Sequence of chain 12.C:
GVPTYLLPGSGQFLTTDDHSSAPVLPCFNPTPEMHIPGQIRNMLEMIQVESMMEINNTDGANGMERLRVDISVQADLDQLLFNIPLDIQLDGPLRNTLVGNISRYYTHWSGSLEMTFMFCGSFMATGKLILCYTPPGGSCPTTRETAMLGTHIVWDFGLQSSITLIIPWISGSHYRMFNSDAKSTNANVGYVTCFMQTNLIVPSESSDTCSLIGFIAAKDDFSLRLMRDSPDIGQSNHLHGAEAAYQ

A small-molecule ligand and the protein it binds are described below.
Small molecule (SMILES): CC(=O)N[C@@H]1[C@@H](O)[C@H](O[C@@H]2O[C@H](CO)[C@H](O)[C@H](O[C@]3(C(=O)O)C[C@H](O)[C@@H](NC(C)=O)[C@H]([C@H](O)[C@H](O)CO)O3)[C@H]2O)[C@@H](CO)O[C@H]1O

Binding-site contacts:
Ligand atom C5 contacts residue ASN275 of chain 12.A at 3.5 Å.
Ligand atom C10 contacts residue PRO231 of chain 12.C at 3.8 Å (hydrophobic).
Ligand atom O2 contacts residue GLY282 of chain 12.A at 3.8 Å.
Ligand atom C6 contacts residue ALA273 of chain 12.A at 3.8 Å (hydrophobic).
Ligand atom O10 contacts residue ASN275 of chain 12.A at 3.0 Å (h-bond).
Ligand atom C5 contacts residue ASN283 of chain 12.A at 3.8 Å.
Ligand atom C11 contacts residue ILE233 of chain 12.C at 3.6 Å (hydrophobic).
Ligand atom C11 contacts residue PRO231 of chain 12.C at 3.5 Å (hydrophobic).
Ligand atom O4 contacts residue PRO231 of chain 12.C at 3.9 Å.
Ligand atom O2 contacts residue ASP91 of chain 12.C at 2.5 Å (salt-bridge).
Ligand atom C4 contacts residue PRO231 of chain 12.C at 3.6 Å (hydrophobic).
Ligand atom O3 contacts residue ASP91 of chain 12.C at 3.5 Å.
Ligand atom C6 contacts residue ASN283 of chain 12.A at 3.8 Å.
Ligand atom O1B contacts residue ARG104 of chain 12.C at 3.0 Å (salt-bridge).
Ligand atom O10 contacts residue ARG270 of chain 12.A at 3.6 Å.
Ligand atom O5 contacts residue ASN283 of chain 12.A at 3.7 Å.
Ligand atom O4 contacts residue ARG95 of chain 12.C at 3.5 Å.
Ligand atom C5 contacts residue PRO231 of chain 12.C at 3.7 Å (hydrophobic).
Ligand atom C1 contacts residue ASN283 of chain 12.A at 3.4 Å.
Ligand atom O6 contacts residue ASN283 of chain 12.A at 3.0 Å (h-bond).
Ligand atom N5 contacts residue PRO231 of chain 12.C at 3.0 Å (h-bond).
Ligand atom O6 contacts residue PRO274 of chain 12.A at 3.6 Å.
Ligand atom C2 contacts residue ASP91 of chain 12.C at 3.2 Å.
Ligand atom C6 contacts residue GLY282 of chain 12.A at 3.6 Å.
Ligand atom C4 contacts residue ASP232 of chain 12.C at 3.4 Å.
Ligand atom C4 contacts residue ASN275 of chain 12.A at 3.7 Å.
Ligand atom O7 contacts residue PRO274 of chain 12.A at 3.6 Å.
Ligand atom O4 contacts residue ASP232 of chain 12.C at 2.8 Å (salt-bridge).
Ligand atom O4 contacts residue ASN275 of chain 12.A at 3.0 Å (h-bond).
Ligand atom C1 contacts residue ARG104 of chain 12.C at 3.8 Å.
Ligand atom C5 contacts residue PRO274 of chain 12.A at 3.9 Å (hydrophobic).
Ligand atom C11 contacts residue GLY234 of chain 12.C at 3.8 Å.
Ligand atom O2 contacts residue PRO274 of chain 12.A at 3.4 Å.
Ligand atom C11 contacts residue ASP232 of chain 12.C at 3.6 Å.
Ligand atom C10 contacts residue ASN275 of chain 12.A at 3.3 Å.
Ligand atom C5 contacts residue GLY282 of chain 12.A at 3.8 Å.
Ligand atom N5 contacts residue ASN275 of chain 12.A at 3.4 Å (h-bond).
Ligand atom C3 contacts residue ARG104 of chain 12.C at 3.8 Å.
Ligand atom O6 contacts residue ALA273 of chain 12.A at 3.7 Å.
Ligand atom O6 contacts residue GLY282 of chain 12.A at 3.5 Å.

Sequence of chain 12.A:
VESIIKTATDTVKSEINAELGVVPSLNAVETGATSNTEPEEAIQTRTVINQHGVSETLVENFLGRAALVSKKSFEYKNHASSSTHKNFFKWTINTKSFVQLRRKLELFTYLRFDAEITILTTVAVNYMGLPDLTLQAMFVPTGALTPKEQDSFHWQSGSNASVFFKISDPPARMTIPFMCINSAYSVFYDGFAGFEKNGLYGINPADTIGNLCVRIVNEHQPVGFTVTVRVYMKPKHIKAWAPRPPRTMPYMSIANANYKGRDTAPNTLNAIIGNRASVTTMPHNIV